Binding-site contacts:
Ligand atom C5 contacts residue ASN55 of chain 1.D at 3.8 Å.
Ligand atom C4 contacts residue ASN55 of chain 1.D at 4.4 Å.
Ligand atom C8 contacts residue ASN55 of chain 1.D at 4.1 Å.
Ligand atom O6 contacts residue ASN55 of chain 1.D at 4.1 Å.
Ligand atom C8 contacts residue PRO29 of chain 1.D at 4.0 Å (hydrophobic).
Ligand atom O5 contacts residue THR111 of chain 1.D at 3.8 Å.
Ligand atom C7 contacts residue PRO29 of chain 1.D at 4.3 Å (hydrophobic).
Ligand atom C1 contacts residue ASN55 of chain 1.D at 1.5 Å.
Ligand atom C7 contacts residue ASN55 of chain 1.D at 3.8 Å.
Ligand atom C6 contacts residue ASN55 of chain 1.D at 4.3 Å.
Ligand atom O7 contacts residue PRO29 of chain 1.D at 4.1 Å.
Ligand atom C2 contacts residue THR111 of chain 1.D at 3.1 Å.
Ligand atom O5 contacts residue ASN55 of chain 1.D at 2.5 Å (h-bond).
Ligand atom C1 contacts residue LEU54 of chain 1.D at 3.6 Å (hydrophobic).
Ligand atom C5 contacts residue LEU54 of chain 1.D at 3.8 Å (hydrophobic).
Ligand atom N2 contacts residue GLN112 of chain 1.D at 3.8 Å.
Ligand atom N2 contacts residue ASN55 of chain 1.D at 3.2 Å (h-bond).
Ligand atom C3 contacts residue ASN55 of chain 1.D at 3.9 Å.
Ligand atom O7 contacts residue GLN112 of chain 1.D at 2.7 Å (h-bond).
Ligand atom C2 contacts residue ASN55 of chain 1.D at 2.6 Å.
Ligand atom O5 contacts residue LEU54 of chain 1.D at 3.5 Å.
Ligand atom O7 contacts residue THR111 of chain 1.D at 4.3 Å.
Ligand atom C7 contacts residue GLN112 of chain 1.D at 3.6 Å.
Ligand atom C1 contacts residue THR111 of chain 1.D at 3.2 Å.
Ligand atom C6 contacts residue LEU54 of chain 1.D at 4.5 Å (hydrophobic).
Ligand atom N2 contacts residue THR111 of chain 1.D at 3.4 Å (h-bond).
Ligand atom C3 contacts residue THR111 of chain 1.D at 4.4 Å.

Sequence of chain 1.D:
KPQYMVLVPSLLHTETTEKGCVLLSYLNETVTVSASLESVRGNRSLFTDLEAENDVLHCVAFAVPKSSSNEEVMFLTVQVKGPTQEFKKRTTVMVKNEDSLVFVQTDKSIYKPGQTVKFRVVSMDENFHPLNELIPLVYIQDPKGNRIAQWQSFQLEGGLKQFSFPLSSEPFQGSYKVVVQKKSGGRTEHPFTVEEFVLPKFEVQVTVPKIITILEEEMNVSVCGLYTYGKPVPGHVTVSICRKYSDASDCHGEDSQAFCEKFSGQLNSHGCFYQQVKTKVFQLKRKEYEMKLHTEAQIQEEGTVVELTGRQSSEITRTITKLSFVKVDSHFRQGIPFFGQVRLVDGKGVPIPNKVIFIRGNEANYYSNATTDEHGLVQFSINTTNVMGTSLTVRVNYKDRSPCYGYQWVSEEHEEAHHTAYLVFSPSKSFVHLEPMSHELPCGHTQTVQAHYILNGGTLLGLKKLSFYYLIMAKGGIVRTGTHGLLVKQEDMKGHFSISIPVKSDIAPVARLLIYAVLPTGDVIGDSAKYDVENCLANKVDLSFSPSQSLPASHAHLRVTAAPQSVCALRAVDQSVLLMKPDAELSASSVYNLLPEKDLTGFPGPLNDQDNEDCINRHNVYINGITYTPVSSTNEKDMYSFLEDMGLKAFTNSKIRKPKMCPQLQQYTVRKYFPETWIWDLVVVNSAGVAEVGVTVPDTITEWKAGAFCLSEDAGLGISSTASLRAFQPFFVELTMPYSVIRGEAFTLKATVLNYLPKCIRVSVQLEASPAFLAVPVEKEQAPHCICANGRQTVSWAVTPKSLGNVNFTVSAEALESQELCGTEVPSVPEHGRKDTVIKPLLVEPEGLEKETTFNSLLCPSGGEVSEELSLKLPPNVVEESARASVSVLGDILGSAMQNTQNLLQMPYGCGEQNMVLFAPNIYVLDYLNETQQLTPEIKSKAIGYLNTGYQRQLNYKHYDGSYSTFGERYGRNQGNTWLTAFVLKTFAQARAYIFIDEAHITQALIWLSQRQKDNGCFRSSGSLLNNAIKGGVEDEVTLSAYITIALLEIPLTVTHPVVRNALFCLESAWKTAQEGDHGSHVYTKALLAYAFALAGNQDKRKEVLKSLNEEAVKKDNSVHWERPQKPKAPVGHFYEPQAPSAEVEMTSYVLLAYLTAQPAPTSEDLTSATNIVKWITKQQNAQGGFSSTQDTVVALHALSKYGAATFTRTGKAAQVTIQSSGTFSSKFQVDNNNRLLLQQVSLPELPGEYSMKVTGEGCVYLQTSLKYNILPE

The small molecule below binds the protein below.
Small molecule (SMILES): CC(=O)N[C@@H]1[C@@H](O)[C@H](O)[C@@H](CO)O[C@H]1O